A protein and the small-molecule ligand that binds it are described below.
Small molecule (SMILES): CC1(C)C=C(CSS(C)(=O)=O)C(C)(C)N1[O]

Binding-site contacts:
Ligand atom N1 contacts residue LYS168 of chain 1.A at 4.2 Å.
Ligand atom S1 contacts residue CYS169 of chain 1.A at 2.0 Å (h-bond).
Ligand atom C7 contacts residue LYS168 of chain 1.A at 4.0 Å.
Ligand atom C4 contacts residue CYS169 of chain 1.A at 3.0 Å (hydrophobic).
Ligand atom C2 contacts residue CYS169 of chain 1.A at 4.1 Å (hydrophobic).
Ligand atom C7 contacts residue CYS169 of chain 1.A at 4.0 Å (hydrophobic).
Ligand atom C3 contacts residue CYS169 of chain 1.A at 3.7 Å (hydrophobic).
Ligand atom C8 contacts residue LYS168 of chain 1.A at 4.0 Å.
Ligand atom O1 contacts residue LYS168 of chain 1.A at 3.8 Å.

Sequence of chain 1.A:
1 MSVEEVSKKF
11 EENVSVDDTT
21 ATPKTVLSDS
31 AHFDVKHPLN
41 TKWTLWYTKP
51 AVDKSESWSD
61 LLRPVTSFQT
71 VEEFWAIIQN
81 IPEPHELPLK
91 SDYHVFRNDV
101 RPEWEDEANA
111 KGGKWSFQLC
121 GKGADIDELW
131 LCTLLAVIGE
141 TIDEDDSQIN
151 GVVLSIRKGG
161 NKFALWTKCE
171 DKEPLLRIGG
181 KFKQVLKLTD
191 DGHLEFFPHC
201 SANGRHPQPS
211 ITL